Sequence of chain 1.D:
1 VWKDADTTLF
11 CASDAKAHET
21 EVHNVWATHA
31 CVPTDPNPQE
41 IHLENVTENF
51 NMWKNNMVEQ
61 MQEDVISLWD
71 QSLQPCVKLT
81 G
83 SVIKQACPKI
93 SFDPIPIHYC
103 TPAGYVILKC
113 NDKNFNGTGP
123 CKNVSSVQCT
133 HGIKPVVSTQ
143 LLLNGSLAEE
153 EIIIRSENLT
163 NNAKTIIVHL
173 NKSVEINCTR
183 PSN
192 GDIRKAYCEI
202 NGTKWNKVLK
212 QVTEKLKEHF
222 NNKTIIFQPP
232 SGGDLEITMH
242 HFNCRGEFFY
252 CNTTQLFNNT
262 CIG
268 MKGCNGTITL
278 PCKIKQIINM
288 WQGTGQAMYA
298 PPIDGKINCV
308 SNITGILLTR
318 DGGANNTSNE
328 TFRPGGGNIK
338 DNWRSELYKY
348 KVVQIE

Binding-site contacts:
Ligand atom C1 contacts residue ASN146 of chain 1.D at 1.4 Å.
Ligand atom O3 contacts residue CYS306 of chain 1.D at 3.4 Å (h-bond).
Ligand atom N2 contacts residue SER308 of chain 1.D at 2.8 Å (h-bond).
Ligand atom C7 contacts residue ASN244 of chain 1.D at 4.2 Å.
Ligand atom O4 contacts residue CYS306 of chain 1.D at 4.4 Å.
Ligand atom C1 contacts residue VAL307 of chain 1.D at 4.0 Å (hydrophobic).
Ligand atom O7 contacts residue VAL138 of chain 1.D at 4.2 Å.
Ligand atom C3 contacts residue ASN146 of chain 1.D at 3.8 Å.
Ligand atom O7 contacts residue PRO96 of chain 1.D at 4.0 Å.
Ligand atom C5 contacts residue VAL307 of chain 1.D at 3.4 Å (hydrophobic).
Ligand atom C3 contacts residue VAL307 of chain 1.D at 3.8 Å (hydrophobic).
Ligand atom C4 contacts residue ASP95 of chain 1.D at 4.1 Å.
Ligand atom C2 contacts residue ASN146 of chain 1.D at 2.5 Å.
Ligand atom C1 contacts residue SER308 of chain 1.D at 3.7 Å.
Ligand atom C7 contacts residue SER308 of chain 1.D at 3.7 Å.
Ligand atom C3 contacts residue CYS306 of chain 1.D at 4.3 Å (hydrophobic).
Ligand atom C3 contacts residue ASP95 of chain 1.D at 4.5 Å.
Ligand atom C7 contacts residue ASN146 of chain 1.D at 3.7 Å.
Ligand atom O3 contacts residue ASP95 of chain 1.D at 4.0 Å.
Ligand atom C2 contacts residue VAL307 of chain 1.D at 4.5 Å (hydrophobic).
Ligand atom C3 contacts residue SER308 of chain 1.D at 3.9 Å.
Ligand atom O7 contacts residue ASN244 of chain 1.D at 4.3 Å.
Ligand atom C2 contacts residue SER308 of chain 1.D at 3.6 Å.
Ligand atom C6 contacts residue VAL307 of chain 1.D at 4.4 Å (hydrophobic).
Ligand atom C8 contacts residue ASN244 of chain 1.D at 3.8 Å.
Ligand atom C4 contacts residue VAL307 of chain 1.D at 4.0 Å (hydrophobic).
Ligand atom C8 contacts residue LEU145 of chain 1.D at 3.7 Å (hydrophobic).
Ligand atom C8 contacts residue VAL138 of chain 1.D at 3.9 Å (hydrophobic).
Ligand atom C8 contacts residue SER308 of chain 1.D at 3.7 Å.
Ligand atom O5 contacts residue ASN146 of chain 1.D at 2.3 Å (h-bond).
Ligand atom C4 contacts residue ASN146 of chain 1.D at 4.2 Å.
Ligand atom C8 contacts residue PHE243 of chain 1.D at 4.4 Å (hydrophobic).
Ligand atom O4 contacts residue VAL307 of chain 1.D at 4.0 Å.
Ligand atom C5 contacts residue ASN146 of chain 1.D at 3.6 Å.
Ligand atom O7 contacts residue ASN146 of chain 1.D at 3.9 Å.
Ligand atom C7 contacts residue VAL138 of chain 1.D at 4.3 Å (hydrophobic).
Ligand atom O5 contacts residue VAL307 of chain 1.D at 4.1 Å.
Ligand atom N2 contacts residue ASN146 of chain 1.D at 3.0 Å (h-bond).

A small-molecule ligand and the protein it binds are described below.
Small molecule (SMILES): CC(=O)N[C@@H]1[C@@H](O)[C@H](O)[C@@H](CO)O[C@H]1O